Sequence of chain 1.A:
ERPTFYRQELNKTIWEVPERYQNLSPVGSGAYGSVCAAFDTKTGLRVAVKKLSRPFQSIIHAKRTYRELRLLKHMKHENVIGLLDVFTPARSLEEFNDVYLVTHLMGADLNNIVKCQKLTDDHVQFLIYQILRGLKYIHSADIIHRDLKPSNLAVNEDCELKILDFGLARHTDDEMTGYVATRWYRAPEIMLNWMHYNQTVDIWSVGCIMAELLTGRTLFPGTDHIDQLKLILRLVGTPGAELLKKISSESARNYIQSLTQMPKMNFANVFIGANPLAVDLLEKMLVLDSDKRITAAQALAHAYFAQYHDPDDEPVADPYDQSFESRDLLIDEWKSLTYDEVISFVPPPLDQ

This protein binds this small molecule.
Small molecule (SMILES): O=C(Nc1ccc2[nH]ccc2c1)c1cc(F)cc(N2CCOCC2)c1

Binding-site contacts:
Ligand atom N10 contacts residue ASP168 of chain 1.A at 3.5 Å (salt-bridge).
Ligand atom C11 contacts residue LYS53 of chain 1.A at 3.5 Å.
Ligand atom O9 contacts residue ASP168 of chain 1.A at 2.9 Å (salt-bridge).
Ligand atom C17 contacts residue LEU104 of chain 1.A at 3.6 Å (hydrophobic).
Ligand atom C5 contacts residue ASP168 of chain 1.A at 3.4 Å.
Ligand atom C18 contacts residue LYS53 of chain 1.A at 3.8 Å.
Ligand atom C11 contacts residue GLU71 of chain 1.A at 3.7 Å.
Ligand atom C12 contacts residue LYS53 of chain 1.A at 3.9 Å.
Ligand atom C6 contacts residue LEU75 of chain 1.A at 3.7 Å (hydrophobic).
Ligand atom O9 contacts residue ILE84 of chain 1.A at 3.3 Å.
Ligand atom O24 contacts residue HIS148 of chain 1.A at 3.3 Å.
Ligand atom C12 contacts residue ASP168 of chain 1.A at 3.7 Å.
Ligand atom C26 contacts residue HIS148 of chain 1.A at 3.9 Å.
Ligand atom C6 contacts residue ASP168 of chain 1.A at 3.5 Å.
Ligand atom C18 contacts residue LEU104 of chain 1.A at 3.5 Å (hydrophobic).
Ligand atom C17 contacts residue LYS53 of chain 1.A at 3.6 Å.
Ligand atom N10 contacts residue GLU71 of chain 1.A at 3.1 Å (salt-bridge).
Ligand atom C20 contacts residue GLU71 of chain 1.A at 3.8 Å.
Ligand atom O9 contacts residue LEU167 of chain 1.A at 3.2 Å.
Ligand atom C20 contacts residue LYS53 of chain 1.A at 3.7 Å.
Ligand atom N15 contacts residue ALA51 of chain 1.A at 3.8 Å.
Ligand atom C23 contacts residue VAL83 of chain 1.A at 3.6 Å (hydrophobic).
Ligand atom C25 contacts residue ILE146 of chain 1.A at 3.8 Å (hydrophobic).
Ligand atom C20 contacts residue ILE84 of chain 1.A at 3.7 Å (hydrophobic).
Ligand atom N15 contacts residue DMS1 of chain 1.F at 3.6 Å.
Ligand atom C11 contacts residue ILE84 of chain 1.A at 3.7 Å (hydrophobic).
Ligand atom C17 contacts residue ALA51 of chain 1.A at 3.5 Å (hydrophobic).
Ligand atom C8 contacts residue ILE84 of chain 1.A at 3.8 Å (hydrophobic).
Ligand atom C19 contacts residue LYS53 of chain 1.A at 3.8 Å.
Ligand atom O24 contacts residue ILE141 of chain 1.A at 3.7 Å.
Ligand atom F1 contacts residue GLU71 of chain 1.A at 3.8 Å.
Ligand atom C4 contacts residue ASP168 of chain 1.A at 3.8 Å.
Ligand atom C7 contacts residue GLU71 of chain 1.A at 3.5 Å.
Ligand atom C8 contacts residue ASP168 of chain 1.A at 3.1 Å.
Ligand atom N15 contacts residue THR106 of chain 1.A at 3.7 Å.
Ligand atom C17 contacts residue THR106 of chain 1.A at 3.5 Å.
Ligand atom C18 contacts residue THR106 of chain 1.A at 3.7 Å.
Ligand atom C7 contacts residue ASP168 of chain 1.A at 3.9 Å.
Ligand atom C7 contacts residue LEU75 of chain 1.A at 3.9 Å (hydrophobic).
Ligand atom N10 contacts residue LYS53 of chain 1.A at 3.8 Å.